Binding-site contacts:
Ligand atom O17 contacts residue LYS190 of chain 1.H at 3.8 Å.
Ligand atom C13 contacts residue VAL227 of chain 1.H at 3.8 Å (hydrophobic).
Ligand atom C18 contacts residue VAL180 of chain 1.H at 3.9 Å (hydrophobic).
Ligand atom C10 contacts residue PHE122 of chain 1.H at 3.9 Å (hydrophobic).
Ligand atom C10 contacts residue MET186 of chain 1.H at 3.9 Å (hydrophobic).
Ligand atom C1 contacts residue TYR183 of chain 1.H at 3.5 Å (hydrophobic).
Ligand atom O17 contacts residue NAP1 of chain 1.CA at 2.8 Å (h-bond).
Ligand atom C5 contacts residue NAP1 of chain 1.CA at 3.4 Å.
Ligand atom C11 contacts residue LEU128 of chain 1.H at 4.0 Å (hydrophobic).
Ligand atom C9 contacts residue SER223 of chain 1.H at 3.3 Å.
Ligand atom C14 contacts residue NAP1 of chain 1.CA at 3.4 Å.
Ligand atom C11 contacts residue ALA123 of chain 1.H at 3.9 Å (hydrophobic).
Ligand atom C12 contacts residue MET186 of chain 1.H at 3.8 Å (hydrophobic).
Ligand atom C1 contacts residue NAP1 of chain 1.CA at 3.5 Å.
Ligand atom C6 contacts residue TYR183 of chain 1.H at 3.5 Å (hydrophobic).
Ligand atom C1 contacts residue TYR173 of chain 1.H at 4.0 Å (hydrophobic).
Ligand atom C8 contacts residue SER223 of chain 1.H at 3.6 Å.
Ligand atom C10 contacts residue SER223 of chain 1.H at 3.8 Å.
Ligand atom O17 contacts residue TYR183 of chain 1.H at 2.6 Å (h-bond).
Ligand atom O7 contacts residue SER223 of chain 1.H at 3.8 Å.
Ligand atom C3 contacts residue ALA224 of chain 1.H at 3.6 Å (hydrophobic).
Ligand atom C16 contacts residue TYR173 of chain 1.H at 3.6 Å (hydrophobic).
Ligand atom C3 contacts residue NAP1 of chain 1.CA at 3.2 Å.
Ligand atom O7 contacts residue NAP1 of chain 1.CA at 3.2 Å.
Ligand atom C9 contacts residue ALA121 of chain 1.H at 3.9 Å (hydrophobic).
Ligand atom C6 contacts residue NAP1 of chain 1.CA at 3.4 Å.
Ligand atom C9 contacts residue NAP1 of chain 1.CA at 3.8 Å.
Ligand atom C11 contacts residue MET186 of chain 1.H at 3.4 Å (hydrophobic).
Ligand atom C15 contacts residue PHE230 of chain 1.H at 3.8 Å (hydrophobic).
Ligand atom C17 contacts residue VAL227 of chain 1.H at 3.7 Å (hydrophobic).
Ligand atom C2 contacts residue NAP1 of chain 1.CA at 3.2 Å.
Ligand atom C12 contacts residue LEU128 of chain 1.H at 3.7 Å (hydrophobic).
Ligand atom C4 contacts residue ALA224 of chain 1.H at 3.5 Å (hydrophobic).
Ligand atom C18 contacts residue VAL227 of chain 1.H at 3.8 Å (hydrophobic).
Ligand atom C15 contacts residue VAL227 of chain 1.H at 4.0 Å (hydrophobic).
Ligand atom C18 contacts residue GLN181 of chain 1.H at 3.8 Å.
Ligand atom C10 contacts residue ALA121 of chain 1.H at 3.5 Å (hydrophobic).
Ligand atom C17 contacts residue ILE233 of chain 1.H at 3.9 Å (hydrophobic).
Ligand atom C8 contacts residue NAP1 of chain 1.CA at 3.6 Å.
Ligand atom C4 contacts residue NAP1 of chain 1.CA at 3.4 Å.

Sequence of chain 1.H:
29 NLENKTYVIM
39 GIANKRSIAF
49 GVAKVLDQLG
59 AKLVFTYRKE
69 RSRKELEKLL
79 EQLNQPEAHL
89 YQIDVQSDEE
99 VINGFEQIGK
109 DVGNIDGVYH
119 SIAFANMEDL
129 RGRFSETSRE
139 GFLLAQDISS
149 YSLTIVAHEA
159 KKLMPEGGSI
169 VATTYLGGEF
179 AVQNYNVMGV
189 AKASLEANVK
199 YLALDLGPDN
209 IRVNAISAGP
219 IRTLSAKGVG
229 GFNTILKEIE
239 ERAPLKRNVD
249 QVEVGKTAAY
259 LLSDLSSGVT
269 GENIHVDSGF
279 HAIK

This protein binds this small molecule.
Small molecule (SMILES): CCCCCc1ccc(Oc2ccccc2)c(O)c1